Binding-site contacts:
Ligand atom C11 contacts residue LEU62 of chain 48.D at 3.9 Å (hydrophobic).
Ligand atom O7 contacts residue LEU62 of chain 48.D at 3.5 Å.
Ligand atom C8 contacts residue GLN278 of chain 48.D at 3.7 Å.
Ligand atom C9 contacts residue GLN278 of chain 48.D at 3.2 Å.
Ligand atom C11 contacts residue THR276 of chain 48.D at 3.4 Å.
Ligand atom O8 contacts residue THR276 of chain 48.D at 3.8 Å.
Ligand atom C10 contacts residue LYS68 of chain 48.D at 3.8 Å.
Ligand atom C9 contacts residue LYS68 of chain 48.D at 3.8 Å.
Ligand atom C11 contacts residue PHE65 of chain 48.D at 3.8 Å (hydrophobic).
Ligand atom O1A contacts residue THR276 of chain 48.D at 2.6 Å (h-bond).
Ligand atom C10 contacts residue LEU62 of chain 48.D at 3.5 Å (hydrophobic).
Ligand atom C11 contacts residue HIS138 of chain 48.C at 3.3 Å.
Ligand atom O9 contacts residue LYS68 of chain 48.D at 2.8 Å (salt-bridge).
Ligand atom C11 contacts residue GLN278 of chain 48.D at 3.5 Å.
Ligand atom O8 contacts residue ASN272 of chain 48.D at 3.4 Å (h-bond).
Ligand atom O1B contacts residue LYS68 of chain 48.D at 3.6 Å.
Ligand atom C1 contacts residue THR276 of chain 48.D at 3.4 Å.
Ligand atom O1B contacts residue THR276 of chain 48.D at 3.5 Å (h-bond).
Ligand atom C11 contacts residue ASN272 of chain 48.D at 3.6 Å.
Ligand atom C11 contacts residue LYS68 of chain 48.D at 3.7 Å.
Ligand atom O10 contacts residue LEU62 of chain 48.D at 3.1 Å.
Ligand atom C11 contacts residue PHE270 of chain 48.D at 3.9 Å (hydrophobic).
Ligand atom N5 contacts residue LYS68 of chain 48.D at 2.9 Å (salt-bridge).
Ligand atom O1A contacts residue SER274 of chain 48.D at 3.8 Å.
Ligand atom N5 contacts residue GLN278 of chain 48.D at 3.9 Å.
Ligand atom N5 contacts residue PHE75 of chain 48.E at 3.8 Å.
Ligand atom O9 contacts residue LEU67 of chain 48.D at 3.2 Å.
Ligand atom O8 contacts residue GLN278 of chain 48.D at 3.5 Å (h-bond).
Ligand atom O10 contacts residue PHE75 of chain 48.E at 2.6 Å.
Ligand atom N5 contacts residue ASN272 of chain 48.D at 3.3 Å (h-bond).
Ligand atom O1A contacts residue ASN272 of chain 48.D at 3.6 Å (h-bond).
Ligand atom C1 contacts residue SER274 of chain 48.D at 3.4 Å.
Ligand atom O1B contacts residue SER274 of chain 48.D at 2.4 Å (h-bond).
Ligand atom C11 contacts residue PHE75 of chain 48.E at 1.8 Å (hydrophobic).
Ligand atom C5 contacts residue LYS68 of chain 48.D at 3.7 Å.
Ligand atom C6 contacts residue ASN272 of chain 48.D at 3.7 Å.
Ligand atom O8 contacts residue LYS68 of chain 48.D at 3.5 Å.
Ligand atom C7 contacts residue GLN278 of chain 48.D at 3.8 Å.
Ligand atom C10 contacts residue PHE75 of chain 48.E at 2.7 Å (hydrophobic).
Ligand atom C6 contacts residue LYS68 of chain 48.D at 3.8 Å.

The protein below binds the small molecule below.
Small molecule (SMILES): CC(=O)N[C@H]1[C@H]([C@H](O)[C@H](O)CO)O[C@@](O[C@H](CO)[C@@H](O)[C@@H]2O[C@@H](C(=O)O)C[C@H](O)[C@H]2NC(C)=O)(C(=O)O)C[C@@H]1O

Sequence of chain 48.C:
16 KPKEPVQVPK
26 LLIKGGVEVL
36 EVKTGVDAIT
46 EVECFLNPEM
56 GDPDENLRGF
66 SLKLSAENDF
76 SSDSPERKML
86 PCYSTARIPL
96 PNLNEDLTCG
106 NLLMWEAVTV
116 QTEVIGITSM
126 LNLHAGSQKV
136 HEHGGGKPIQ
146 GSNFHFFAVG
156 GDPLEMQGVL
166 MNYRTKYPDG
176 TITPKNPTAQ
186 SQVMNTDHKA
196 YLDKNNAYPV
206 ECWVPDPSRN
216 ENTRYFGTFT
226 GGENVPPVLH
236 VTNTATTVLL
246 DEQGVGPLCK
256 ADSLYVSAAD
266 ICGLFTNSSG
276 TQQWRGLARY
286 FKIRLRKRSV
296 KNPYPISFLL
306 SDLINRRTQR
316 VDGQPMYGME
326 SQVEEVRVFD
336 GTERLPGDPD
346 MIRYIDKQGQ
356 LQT

Sequence of chain 48.E:
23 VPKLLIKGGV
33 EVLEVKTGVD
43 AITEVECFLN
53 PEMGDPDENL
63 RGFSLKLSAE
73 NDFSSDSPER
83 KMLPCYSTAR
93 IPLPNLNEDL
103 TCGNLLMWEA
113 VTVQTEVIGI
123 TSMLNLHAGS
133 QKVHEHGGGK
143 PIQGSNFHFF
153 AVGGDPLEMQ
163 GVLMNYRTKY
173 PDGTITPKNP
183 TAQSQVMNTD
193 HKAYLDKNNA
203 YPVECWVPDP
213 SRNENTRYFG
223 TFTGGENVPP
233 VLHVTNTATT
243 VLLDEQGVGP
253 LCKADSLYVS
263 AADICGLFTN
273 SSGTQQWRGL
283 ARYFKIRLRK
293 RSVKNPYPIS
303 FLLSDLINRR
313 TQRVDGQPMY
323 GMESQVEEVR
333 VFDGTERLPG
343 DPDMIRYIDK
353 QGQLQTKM

Sequence of chain 48.D:
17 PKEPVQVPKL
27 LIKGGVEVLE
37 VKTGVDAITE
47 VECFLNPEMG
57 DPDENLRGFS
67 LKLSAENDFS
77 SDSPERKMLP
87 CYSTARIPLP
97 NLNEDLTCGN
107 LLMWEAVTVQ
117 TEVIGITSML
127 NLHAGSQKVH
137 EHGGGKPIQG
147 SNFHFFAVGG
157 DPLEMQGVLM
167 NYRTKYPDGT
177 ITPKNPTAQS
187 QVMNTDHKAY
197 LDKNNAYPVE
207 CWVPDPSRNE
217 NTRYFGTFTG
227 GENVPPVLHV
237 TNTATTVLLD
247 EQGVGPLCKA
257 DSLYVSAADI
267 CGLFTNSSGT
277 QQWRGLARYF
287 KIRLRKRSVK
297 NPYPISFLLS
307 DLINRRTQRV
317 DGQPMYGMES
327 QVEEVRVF